Sequence of chain 2.B:
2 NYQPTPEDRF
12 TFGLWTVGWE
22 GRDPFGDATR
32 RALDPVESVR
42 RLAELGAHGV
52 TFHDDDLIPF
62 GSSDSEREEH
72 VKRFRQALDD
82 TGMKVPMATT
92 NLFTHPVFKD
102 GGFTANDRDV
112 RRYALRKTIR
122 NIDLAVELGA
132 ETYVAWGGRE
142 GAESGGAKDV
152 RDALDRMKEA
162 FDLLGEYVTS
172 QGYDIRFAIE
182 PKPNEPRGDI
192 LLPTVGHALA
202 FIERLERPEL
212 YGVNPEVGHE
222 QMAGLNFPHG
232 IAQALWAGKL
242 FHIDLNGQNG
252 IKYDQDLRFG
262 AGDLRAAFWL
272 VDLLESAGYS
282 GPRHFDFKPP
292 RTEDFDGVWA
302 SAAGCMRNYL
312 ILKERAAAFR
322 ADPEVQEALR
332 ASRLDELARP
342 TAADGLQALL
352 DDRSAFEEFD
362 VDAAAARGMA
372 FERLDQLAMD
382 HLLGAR

Sequence of chain 2.A:
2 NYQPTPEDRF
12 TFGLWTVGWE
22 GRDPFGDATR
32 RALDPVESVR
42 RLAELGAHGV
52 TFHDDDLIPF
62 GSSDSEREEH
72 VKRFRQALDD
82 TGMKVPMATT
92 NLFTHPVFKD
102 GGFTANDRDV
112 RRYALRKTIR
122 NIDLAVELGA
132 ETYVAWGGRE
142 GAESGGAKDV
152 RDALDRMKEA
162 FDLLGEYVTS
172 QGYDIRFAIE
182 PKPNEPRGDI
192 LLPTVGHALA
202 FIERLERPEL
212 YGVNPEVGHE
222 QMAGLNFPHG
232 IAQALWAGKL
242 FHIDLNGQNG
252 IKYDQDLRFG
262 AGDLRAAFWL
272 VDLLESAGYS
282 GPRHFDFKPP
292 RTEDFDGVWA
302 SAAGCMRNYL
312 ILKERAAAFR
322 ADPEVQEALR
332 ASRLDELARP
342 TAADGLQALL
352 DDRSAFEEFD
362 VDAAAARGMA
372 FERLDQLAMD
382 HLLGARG

Binding-site contacts:
Ligand atom C5 contacts residue THR90 of chain 2.B at 3.8 Å.
Ligand atom C4 contacts residue GLU181 of chain 2.B at 3.9 Å.
Ligand atom O6 contacts residue ASP287 of chain 2.B at 3.0 Å (salt-bridge).
Ligand atom C2 contacts residue TRP16 of chain 2.B at 4.2 Å (hydrophobic).
Ligand atom CM contacts residue TRP137 of chain 2.B at 3.6 Å (hydrophobic).
Ligand atom O4 contacts residue TRP137 of chain 2.B at 3.6 Å.
Ligand atom C4 contacts residue TRP137 of chain 2.B at 3.8 Å (hydrophobic).
Ligand atom C5 contacts residue HIS54 of chain 2.B at 3.8 Å.
Ligand atom O4 contacts residue THR90 of chain 2.B at 4.4 Å.
Ligand atom C2 contacts residue ASP287 of chain 2.B at 3.6 Å.
Ligand atom C2 contacts residue TRP137 of chain 2.B at 4.3 Å (hydrophobic).
Ligand atom O6 contacts residue TRP137 of chain 2.B at 4.3 Å.
Ligand atom C5 contacts residue VAL135 of chain 2.B at 4.0 Å (hydrophobic).
Ligand atom O2 contacts residue MG1 of chain 2.I at 4.0 Å.
Ligand atom C5 contacts residue GLU181 of chain 2.B at 3.6 Å.
Ligand atom C5 contacts residue TRP16 of chain 2.B at 4.3 Å (hydrophobic).
Ligand atom C1 contacts residue PHE26 of chain 2.A at 4.4 Å (hydrophobic).
Ligand atom C4 contacts residue HIS54 of chain 2.B at 3.6 Å.
Ligand atom C1 contacts residue PHE94 of chain 2.B at 3.7 Å (hydrophobic).
Ligand atom O6 contacts residue HIS220 of chain 2.B at 3.4 Å.
Ligand atom C2 contacts residue MG1 of chain 2.I at 4.3 Å.
Ligand atom O6 contacts residue GLU181 of chain 2.B at 2.7 Å (salt-bridge).
Ligand atom C2 contacts residue HIS54 of chain 2.B at 4.3 Å.
Ligand atom C3 contacts residue TRP16 of chain 2.B at 3.7 Å (hydrophobic).
Ligand atom O4 contacts residue HIS54 of chain 2.B at 2.7 Å (h-bond).
Ligand atom CM contacts residue MG1 of chain 2.I at 3.9 Å.
Ligand atom C5 contacts residue TRP137 of chain 2.B at 4.4 Å (hydrophobic).
Ligand atom O2 contacts residue TRP16 of chain 2.B at 3.3 Å (h-bond).
Ligand atom C3 contacts residue ASP287 of chain 2.B at 3.7 Å.
Ligand atom O6 contacts residue MG1 of chain 2.I at 2.7 Å.
Ligand atom CM contacts residue HIS220 of chain 2.B at 4.5 Å.
Ligand atom O6 contacts residue GLU217 of chain 2.B at 3.3 Å (salt-bridge).
Ligand atom O2 contacts residue ASP287 of chain 2.B at 2.7 Å (salt-bridge).
Ligand atom C3 contacts residue MG1 of chain 2.I at 4.1 Å.
Ligand atom C1 contacts residue TRP137 of chain 2.B at 3.8 Å (hydrophobic).
Ligand atom O4 contacts residue PHE94 of chain 2.B at 3.7 Å.
Ligand atom CM contacts residue GLU181 of chain 2.B at 4.0 Å.
Ligand atom C3 contacts residue HIS54 of chain 2.B at 3.6 Å.
Ligand atom C1 contacts residue HIS54 of chain 2.B at 3.7 Å.
Ligand atom CM contacts residue ASP287 of chain 2.B at 3.9 Å.

This small molecule binds to this protein.
Small molecule (SMILES): C[C@H](O)C[C@](C)(O)CO